A small-molecule ligand and the protein it binds are described below.
Small molecule (SMILES): N[C@@H](CCC(=O)O)C(=O)O

Binding-site contacts:
Ligand atom O contacts residue TYR471 of chain 1.H at 4.0 Å.
Ligand atom CD contacts residue THR676 of chain 1.H at 3.9 Å.
Ligand atom OE1 contacts residue LEU671 of chain 1.H at 3.5 Å.
Ligand atom CB contacts residue THR501 of chain 1.H at 4.2 Å.
Ligand atom CG contacts residue GLY674 of chain 1.H at 4.2 Å.
Ligand atom CA contacts residue TYR471 of chain 1.H at 3.8 Å (hydrophobic).
Ligand atom C contacts residue ARG506 of chain 1.H at 3.7 Å.
Ligand atom CD contacts residue GLU726 of chain 1.H at 3.2 Å.
Ligand atom O contacts residue ARG506 of chain 1.H at 3.4 Å (salt-bridge).
Ligand atom C contacts residue GLY674 of chain 1.H at 4.2 Å.
Ligand atom C contacts residue TYR471 of chain 1.H at 3.4 Å (hydrophobic).
Ligand atom OE2 contacts residue LEU671 of chain 1.H at 3.8 Å.
Ligand atom CG contacts residue TYR471 of chain 1.H at 4.5 Å (hydrophobic).
Ligand atom CA contacts residue GLU726 of chain 1.H at 4.0 Å.
Ligand atom CA contacts residue PRO499 of chain 1.H at 4.4 Å (hydrophobic).
Ligand atom N contacts residue LEU500 of chain 1.H at 3.7 Å.
Ligand atom N contacts residue PRO499 of chain 1.H at 3.0 Å (h-bond).
Ligand atom CD contacts residue LEU671 of chain 1.H at 4.1 Å (hydrophobic).
Ligand atom CD contacts residue SER675 of chain 1.H at 4.4 Å.
Ligand atom CG contacts residue THR676 of chain 1.H at 4.2 Å.
Ligand atom CG contacts residue SER675 of chain 1.H at 3.2 Å.
Ligand atom CB contacts residue SER675 of chain 1.H at 3.7 Å.
Ligand atom CB contacts residue GLU726 of chain 1.H at 3.3 Å.
Ligand atom N contacts residue THR501 of chain 1.H at 3.1 Å (h-bond).
Ligand atom OE1 contacts residue GLU726 of chain 1.H at 3.8 Å.
Ligand atom CG contacts residue GLU726 of chain 1.H at 3.2 Å.
Ligand atom CA contacts residue SER675 of chain 1.H at 3.2 Å.
Ligand atom O contacts residue GLY674 of chain 1.H at 3.0 Å.
Ligand atom N contacts residue SER675 of chain 1.H at 4.5 Å.
Ligand atom CB contacts residue TYR471 of chain 1.H at 3.6 Å (hydrophobic).
Ligand atom N contacts residue TYR471 of chain 1.H at 3.9 Å.
Ligand atom O contacts residue SER675 of chain 1.H at 2.1 Å (h-bond).
Ligand atom OE1 contacts residue THR676 of chain 1.H at 3.1 Å.
Ligand atom C contacts residue THR501 of chain 1.H at 4.3 Å.
Ligand atom CA contacts residue THR501 of chain 1.H at 3.3 Å.
Ligand atom N contacts residue TYR753 of chain 1.H at 4.4 Å.
Ligand atom C contacts residue SER675 of chain 1.H at 3.3 Å.
Ligand atom OE2 contacts residue GLU726 of chain 1.H at 3.2 Å (salt-bridge).

Sequence of chain 1.H:
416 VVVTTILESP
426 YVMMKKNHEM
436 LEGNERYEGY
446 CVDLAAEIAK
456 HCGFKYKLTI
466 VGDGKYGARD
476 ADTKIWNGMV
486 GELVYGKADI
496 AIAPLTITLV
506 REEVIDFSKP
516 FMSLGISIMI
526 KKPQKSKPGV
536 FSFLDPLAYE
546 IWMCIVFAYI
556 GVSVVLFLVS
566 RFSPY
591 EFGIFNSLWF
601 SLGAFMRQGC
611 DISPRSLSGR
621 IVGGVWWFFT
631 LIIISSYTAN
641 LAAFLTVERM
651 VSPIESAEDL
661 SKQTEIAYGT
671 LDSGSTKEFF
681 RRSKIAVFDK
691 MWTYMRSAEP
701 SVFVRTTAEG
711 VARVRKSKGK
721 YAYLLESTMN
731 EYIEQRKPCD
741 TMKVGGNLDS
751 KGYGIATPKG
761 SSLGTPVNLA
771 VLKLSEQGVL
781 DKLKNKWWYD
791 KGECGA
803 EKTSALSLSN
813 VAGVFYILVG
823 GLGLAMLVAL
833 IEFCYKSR